Sequence of chain 1.D:
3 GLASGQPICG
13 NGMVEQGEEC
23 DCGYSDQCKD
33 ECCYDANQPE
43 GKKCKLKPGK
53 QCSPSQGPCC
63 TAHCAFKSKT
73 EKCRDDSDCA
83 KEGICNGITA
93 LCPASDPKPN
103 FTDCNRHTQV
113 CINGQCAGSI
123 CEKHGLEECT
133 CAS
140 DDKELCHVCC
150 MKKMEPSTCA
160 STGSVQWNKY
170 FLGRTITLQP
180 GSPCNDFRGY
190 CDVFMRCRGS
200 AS

Binding-site contacts:
Ligand atom C5 contacts residue ASN115 of chain 1.D at 4.3 Å.
Ligand atom C4 contacts residue ASN102 of chain 1.D at 4.0 Å.
Ligand atom O5 contacts residue ILE114 of chain 1.D at 3.3 Å.
Ligand atom C5 contacts residue ILE114 of chain 1.D at 3.7 Å (hydrophobic).
Ligand atom C2 contacts residue ASN102 of chain 1.D at 2.0 Å.
Ligand atom C7 contacts residue ASN102 of chain 1.D at 3.0 Å.
Ligand atom N2 contacts residue ASN115 of chain 1.D at 3.6 Å.
Ligand atom O5 contacts residue ASN115 of chain 1.D at 4.4 Å.
Ligand atom C3 contacts residue ASN102 of chain 1.D at 3.5 Å.
Ligand atom O7 contacts residue ASN102 of chain 1.D at 3.3 Å (h-bond).
Ligand atom O3 contacts residue ASN102 of chain 1.D at 4.4 Å.
Ligand atom C5 contacts residue ASN102 of chain 1.D at 3.7 Å.
Ligand atom C1 contacts residue ASN102 of chain 1.D at 1.4 Å.
Ligand atom C1 contacts residue ILE114 of chain 1.D at 3.6 Å (hydrophobic).
Ligand atom O3 contacts residue ASN115 of chain 1.D at 4.4 Å.
Ligand atom C1 contacts residue ASN115 of chain 1.D at 3.5 Å.
Ligand atom N2 contacts residue ASN102 of chain 1.D at 2.4 Å (h-bond).
Ligand atom C2 contacts residue ASN115 of chain 1.D at 3.7 Å.
Ligand atom C8 contacts residue ASN102 of chain 1.D at 4.2 Å.
Ligand atom C4 contacts residue ASN115 of chain 1.D at 4.4 Å.
Ligand atom C3 contacts residue ASN115 of chain 1.D at 3.5 Å.
Ligand atom O5 contacts residue ASN102 of chain 1.D at 2.4 Å (h-bond).
Ligand atom C6 contacts residue ILE114 of chain 1.D at 4.1 Å (hydrophobic).

The protein below binds the small molecule below.
Small molecule (SMILES): CC(=O)N[C@@H]1[C@@H](O)[C@H](O)[C@@H](CO)O[C@H]1O